Binding-site contacts:
Ligand atom C1 contacts residue ASN70 of chain 1.C at 1.5 Å.
Ligand atom N2 contacts residue ASN70 of chain 1.C at 2.9 Å (h-bond).
Ligand atom C8 contacts residue VAL333 of chain 1.C at 4.4 Å (hydrophobic).
Ligand atom C2 contacts residue ASN70 of chain 1.C at 2.5 Å.
Ligand atom C5 contacts residue ASN70 of chain 1.C at 3.8 Å.
Ligand atom C1 contacts residue VAL333 of chain 1.C at 3.6 Å (hydrophobic).
Ligand atom O7 contacts residue LYS633 of chain 1.A at 4.0 Å.
Ligand atom C7 contacts residue ASN70 of chain 1.C at 3.3 Å.
Ligand atom O5 contacts residue ASN70 of chain 1.C at 2.5 Å (h-bond).
Ligand atom C3 contacts residue VAL333 of chain 1.C at 4.3 Å (hydrophobic).
Ligand atom C3 contacts residue ASN70 of chain 1.C at 3.9 Å.
Ligand atom C2 contacts residue VAL333 of chain 1.C at 4.0 Å (hydrophobic).
Ligand atom C7 contacts residue VAL333 of chain 1.C at 4.2 Å (hydrophobic).
Ligand atom N2 contacts residue VAL333 of chain 1.C at 3.4 Å.
Ligand atom C4 contacts residue ASN70 of chain 1.C at 4.3 Å.
Ligand atom O7 contacts residue ASN70 of chain 1.C at 3.2 Å (h-bond).
Ligand atom C8 contacts residue ASN70 of chain 1.C at 4.4 Å.

Sequence of chain 1.A:
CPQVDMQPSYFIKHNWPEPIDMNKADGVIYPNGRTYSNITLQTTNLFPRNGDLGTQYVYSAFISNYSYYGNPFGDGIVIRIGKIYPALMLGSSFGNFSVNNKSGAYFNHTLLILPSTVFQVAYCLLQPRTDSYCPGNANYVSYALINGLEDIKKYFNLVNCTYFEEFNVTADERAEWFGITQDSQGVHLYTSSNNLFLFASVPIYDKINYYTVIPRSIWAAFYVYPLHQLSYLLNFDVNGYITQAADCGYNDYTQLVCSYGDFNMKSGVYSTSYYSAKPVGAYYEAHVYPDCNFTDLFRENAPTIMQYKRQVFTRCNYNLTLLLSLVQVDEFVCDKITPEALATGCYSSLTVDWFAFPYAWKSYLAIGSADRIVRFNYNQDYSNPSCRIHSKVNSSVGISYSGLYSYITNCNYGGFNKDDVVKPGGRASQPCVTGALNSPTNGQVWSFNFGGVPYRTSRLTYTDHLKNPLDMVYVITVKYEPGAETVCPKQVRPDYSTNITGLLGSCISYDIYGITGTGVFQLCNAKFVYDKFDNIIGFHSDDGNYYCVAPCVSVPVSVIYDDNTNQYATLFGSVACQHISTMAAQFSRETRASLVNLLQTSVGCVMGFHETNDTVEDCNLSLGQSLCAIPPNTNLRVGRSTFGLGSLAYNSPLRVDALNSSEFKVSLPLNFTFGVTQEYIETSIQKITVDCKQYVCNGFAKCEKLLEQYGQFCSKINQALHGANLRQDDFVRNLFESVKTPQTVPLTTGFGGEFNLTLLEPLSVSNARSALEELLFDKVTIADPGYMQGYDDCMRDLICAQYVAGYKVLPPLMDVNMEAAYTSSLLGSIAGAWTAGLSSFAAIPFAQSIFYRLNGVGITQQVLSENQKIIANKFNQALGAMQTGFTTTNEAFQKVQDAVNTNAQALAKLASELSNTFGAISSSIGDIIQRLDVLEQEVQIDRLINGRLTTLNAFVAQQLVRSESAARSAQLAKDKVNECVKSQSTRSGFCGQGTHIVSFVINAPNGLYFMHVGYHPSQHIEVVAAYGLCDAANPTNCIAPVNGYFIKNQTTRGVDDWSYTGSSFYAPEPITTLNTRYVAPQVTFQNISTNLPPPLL

This protein binds this small molecule.
Small molecule (SMILES): CC(=O)N[C@@H]1[C@@H](O)[C@H](O)[C@@H](CO)O[C@H]1O

Sequence of chain 1.C:
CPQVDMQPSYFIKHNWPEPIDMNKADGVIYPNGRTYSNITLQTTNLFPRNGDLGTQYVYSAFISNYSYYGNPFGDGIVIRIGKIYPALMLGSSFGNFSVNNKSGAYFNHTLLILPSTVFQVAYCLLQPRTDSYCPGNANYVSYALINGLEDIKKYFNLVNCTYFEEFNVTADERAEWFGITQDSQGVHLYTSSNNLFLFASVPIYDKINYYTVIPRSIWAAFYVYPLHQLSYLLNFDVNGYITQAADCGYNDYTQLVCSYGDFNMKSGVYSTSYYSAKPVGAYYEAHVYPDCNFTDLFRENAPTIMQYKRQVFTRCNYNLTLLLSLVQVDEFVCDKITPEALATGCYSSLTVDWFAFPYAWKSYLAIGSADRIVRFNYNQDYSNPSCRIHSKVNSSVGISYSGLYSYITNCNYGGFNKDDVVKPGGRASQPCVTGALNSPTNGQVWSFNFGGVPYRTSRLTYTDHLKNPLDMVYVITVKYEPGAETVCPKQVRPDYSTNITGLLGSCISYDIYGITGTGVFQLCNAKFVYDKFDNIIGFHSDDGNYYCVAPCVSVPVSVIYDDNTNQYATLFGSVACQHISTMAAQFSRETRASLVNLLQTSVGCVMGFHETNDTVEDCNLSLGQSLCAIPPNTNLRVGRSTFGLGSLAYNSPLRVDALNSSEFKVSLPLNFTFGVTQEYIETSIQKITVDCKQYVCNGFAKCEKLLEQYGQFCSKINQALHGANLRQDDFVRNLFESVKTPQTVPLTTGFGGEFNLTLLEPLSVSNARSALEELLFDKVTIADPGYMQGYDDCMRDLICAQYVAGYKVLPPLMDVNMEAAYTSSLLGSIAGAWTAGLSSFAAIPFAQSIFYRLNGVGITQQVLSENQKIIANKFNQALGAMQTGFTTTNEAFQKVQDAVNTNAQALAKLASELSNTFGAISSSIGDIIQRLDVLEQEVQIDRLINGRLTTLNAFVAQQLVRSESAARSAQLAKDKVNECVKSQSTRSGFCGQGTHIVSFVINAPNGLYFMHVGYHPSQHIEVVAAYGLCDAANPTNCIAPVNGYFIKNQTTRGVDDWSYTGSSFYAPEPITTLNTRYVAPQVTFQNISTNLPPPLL